Sequence of chain 1.I:
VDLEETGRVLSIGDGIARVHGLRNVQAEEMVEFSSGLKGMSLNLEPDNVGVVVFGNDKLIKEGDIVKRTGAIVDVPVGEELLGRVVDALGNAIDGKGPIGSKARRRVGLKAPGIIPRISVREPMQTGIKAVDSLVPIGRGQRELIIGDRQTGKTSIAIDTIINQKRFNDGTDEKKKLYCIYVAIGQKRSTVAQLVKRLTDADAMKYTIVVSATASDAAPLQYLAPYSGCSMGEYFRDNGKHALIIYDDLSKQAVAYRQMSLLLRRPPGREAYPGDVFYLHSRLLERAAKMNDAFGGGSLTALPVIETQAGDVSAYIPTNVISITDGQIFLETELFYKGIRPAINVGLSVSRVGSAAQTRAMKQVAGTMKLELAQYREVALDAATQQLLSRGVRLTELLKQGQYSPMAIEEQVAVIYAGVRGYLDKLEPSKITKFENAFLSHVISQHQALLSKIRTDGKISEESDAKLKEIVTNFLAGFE

Sequence of chain 1.L:
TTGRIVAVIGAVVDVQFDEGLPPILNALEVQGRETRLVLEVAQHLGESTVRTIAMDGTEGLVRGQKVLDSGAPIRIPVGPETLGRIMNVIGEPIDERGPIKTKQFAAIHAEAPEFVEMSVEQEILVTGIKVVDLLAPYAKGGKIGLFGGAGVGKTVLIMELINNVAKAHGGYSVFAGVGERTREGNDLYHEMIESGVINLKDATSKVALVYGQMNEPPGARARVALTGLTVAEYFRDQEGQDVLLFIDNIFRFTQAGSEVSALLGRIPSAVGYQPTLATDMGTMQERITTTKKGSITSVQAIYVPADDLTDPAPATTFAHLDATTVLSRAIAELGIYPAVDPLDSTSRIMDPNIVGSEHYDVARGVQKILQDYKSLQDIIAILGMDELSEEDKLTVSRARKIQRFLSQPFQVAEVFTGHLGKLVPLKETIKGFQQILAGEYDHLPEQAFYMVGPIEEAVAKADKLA

Binding-site contacts:
Ligand atom C8 contacts residue SER177 of chain 1.I at 3.1 Å.
Ligand atom O2' contacts residue ASP363 of chain 1.L at 2.6 Å (salt-bridge).
Ligand atom O3A contacts residue LYS175 of chain 1.I at 3.0 Å (salt-bridge).
Ligand atom PG contacts residue MG1 of chain 1.MA at 3.4 Å.
Ligand atom N3 contacts residue ARG362 of chain 1.I at 3.6 Å (salt-bridge).
Ligand atom PB contacts residue LYS175 of chain 1.I at 3.5 Å.
Ligand atom O2A contacts residue SER177 of chain 1.I at 3.0 Å (h-bond).
Ligand atom PB contacts residue MG1 of chain 1.MA at 3.4 Å.
Ligand atom C5' contacts residue GLN172 of chain 1.I at 3.5 Å.
Ligand atom N3B contacts residue GLN172 of chain 1.I at 3.3 Å (h-bond).
Ligand atom N6 contacts residue GLN430 of chain 1.I at 2.9 Å (h-bond).
Ligand atom N7 contacts residue GLN432 of chain 1.I at 3.5 Å.
Ligand atom N7 contacts residue SER177 of chain 1.I at 3.0 Å (h-bond).
Ligand atom O2B contacts residue MG1 of chain 1.MA at 2.2 Å.
Ligand atom N3B contacts residue MG1 of chain 1.MA at 3.7 Å.
Ligand atom O2G contacts residue MG1 of chain 1.MA at 2.2 Å.
Ligand atom C4 contacts residue GLN432 of chain 1.I at 3.2 Å.
Ligand atom O4' contacts residue PHE357 of chain 1.I at 3.1 Å.
Ligand atom O2B contacts residue THR176 of chain 1.I at 3.2 Å (h-bond).
Ligand atom O1B contacts residue THR173 of chain 1.I at 2.9 Å (h-bond).
Ligand atom O1G contacts residue GLN172 of chain 1.I at 3.2 Å (h-bond).
Ligand atom N9 contacts residue GLN432 of chain 1.I at 3.2 Å (h-bond).
Ligand atom O1B contacts residue GLY174 of chain 1.I at 3.2 Å (h-bond).
Ligand atom C6 contacts residue GLN432 of chain 1.I at 3.5 Å.
Ligand atom O3' contacts residue ARG360 of chain 1.L at 3.6 Å.
Ligand atom O2A contacts residue THR176 of chain 1.I at 3.6 Å.
Ligand atom N3 contacts residue GLN432 of chain 1.I at 3.6 Å (h-bond).
Ligand atom O1B contacts residue LYS175 of chain 1.I at 3.0 Å (salt-bridge).
Ligand atom O1B contacts residue GLN172 of chain 1.I at 3.3 Å (h-bond).
Ligand atom O1G contacts residue ARG360 of chain 1.L at 3.5 Å (salt-bridge).
Ligand atom C5 contacts residue GLN432 of chain 1.I at 3.3 Å.
Ligand atom O5' contacts residue GLY174 of chain 1.I at 3.6 Å.
Ligand atom O3G contacts residue GLN172 of chain 1.I at 3.0 Å (h-bond).
Ligand atom N6 contacts residue GLY431 of chain 1.I at 3.6 Å.
Ligand atom C8 contacts residue GLN432 of chain 1.I at 3.6 Å.
Ligand atom C2' contacts residue GLN432 of chain 1.I at 3.4 Å.
Ligand atom O2' contacts residue GLN432 of chain 1.I at 3.3 Å (h-bond).
Ligand atom O3A contacts residue GLY174 of chain 1.I at 2.9 Å (h-bond).
Ligand atom O2B contacts residue LYS175 of chain 1.I at 3.6 Å.
Ligand atom O3G contacts residue ARG171 of chain 1.I at 3.4 Å.

This small molecule binds to this protein.
Small molecule (SMILES): Nc1ncnc2c1ncn2[C@@H]1O[C@H](CO[P](=O)(O)O[P](=O)(O)NP(=O)(O)O)[C@@H](O)[C@H]1O